The protein below binds the small molecule below.
Small molecule (SMILES): CC(=O)N[C@@H]1[C@@H](O)[C@H](O)[C@@H](CO)O[C@H]1O

Sequence of chain 1.D:
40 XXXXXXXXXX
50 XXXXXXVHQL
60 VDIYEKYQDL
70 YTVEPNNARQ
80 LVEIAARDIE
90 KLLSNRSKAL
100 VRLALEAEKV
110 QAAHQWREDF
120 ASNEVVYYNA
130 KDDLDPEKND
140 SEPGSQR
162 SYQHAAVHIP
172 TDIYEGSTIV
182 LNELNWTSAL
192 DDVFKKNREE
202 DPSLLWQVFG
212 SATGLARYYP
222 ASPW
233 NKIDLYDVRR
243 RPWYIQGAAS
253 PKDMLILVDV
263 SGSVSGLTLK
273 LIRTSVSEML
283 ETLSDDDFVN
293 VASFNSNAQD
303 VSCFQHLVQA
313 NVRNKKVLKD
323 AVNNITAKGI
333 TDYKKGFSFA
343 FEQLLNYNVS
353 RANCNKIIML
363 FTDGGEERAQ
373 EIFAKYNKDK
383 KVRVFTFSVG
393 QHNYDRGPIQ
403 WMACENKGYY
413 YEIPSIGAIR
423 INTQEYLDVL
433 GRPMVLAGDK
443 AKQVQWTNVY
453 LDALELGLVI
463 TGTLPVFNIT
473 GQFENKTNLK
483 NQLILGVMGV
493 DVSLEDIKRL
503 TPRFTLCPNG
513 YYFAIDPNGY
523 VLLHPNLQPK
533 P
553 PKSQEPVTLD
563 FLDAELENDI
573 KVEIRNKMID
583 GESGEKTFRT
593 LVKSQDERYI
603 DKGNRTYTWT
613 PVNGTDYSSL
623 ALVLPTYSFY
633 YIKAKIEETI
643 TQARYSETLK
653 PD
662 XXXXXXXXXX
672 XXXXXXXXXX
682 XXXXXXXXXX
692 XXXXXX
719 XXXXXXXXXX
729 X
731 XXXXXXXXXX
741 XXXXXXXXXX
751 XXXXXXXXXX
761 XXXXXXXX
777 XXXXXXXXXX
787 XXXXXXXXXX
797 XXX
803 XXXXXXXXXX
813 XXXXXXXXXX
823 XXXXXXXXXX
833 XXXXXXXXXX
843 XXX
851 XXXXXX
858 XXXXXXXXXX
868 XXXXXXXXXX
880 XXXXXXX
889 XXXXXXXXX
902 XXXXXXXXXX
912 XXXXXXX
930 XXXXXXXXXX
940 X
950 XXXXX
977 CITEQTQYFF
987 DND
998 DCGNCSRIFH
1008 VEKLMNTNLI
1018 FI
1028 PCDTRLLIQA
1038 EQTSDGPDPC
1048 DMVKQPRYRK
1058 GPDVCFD

Binding-site contacts:
Ligand atom O4 contacts residue NAG1 of chain 1.I at 2.2 Å (h-bond).
Ligand atom O6 contacts residue NAG1 of chain 1.I at 2.3 Å (h-bond).
Ligand atom C5 contacts residue NAG1 of chain 1.I at 3.8 Å.
Ligand atom C6 contacts residue NAG1 of chain 1.I at 3.3 Å.
Ligand atom C2 contacts residue NAG1 of chain 1.I at 4.3 Å.
Ligand atom C3 contacts residue NAG1 of chain 1.I at 4.2 Å.
Ligand atom C1 contacts residue ASN615 of chain 1.D at 3.3 Å.
Ligand atom C4 contacts residue NAG1 of chain 1.I at 3.3 Å.
Ligand atom C6 contacts residue ASN615 of chain 1.D at 3.2 Å.
Ligand atom O5 contacts residue ASN615 of chain 1.D at 2.4 Å (h-bond).
Ligand atom C5 contacts residue ASN615 of chain 1.D at 3.3 Å.
Ligand atom O3 contacts residue NAG1 of chain 1.I at 3.3 Å.